A protein and the small-molecule ligand that binds it are described below.
Small molecule (SMILES): CC[C@H](C)[C@@H]1NC(=O)C[C@H](NC(=O)[C@@H](N)CCCNC(N)N)C(=O)NC[C@@H](C(=O)N[C@@H](CCCNC(N)N)C(=O)N[C@@H](CC(C)(C)C)C(=O)N[C@@H](CC(C)(C)C)C(=O)N[C@@H](CCC(N)=O)C(N)=O)NC(=O)[C@H](CC(C)(C)C)NC1=O

Sequence of chain 1.A:
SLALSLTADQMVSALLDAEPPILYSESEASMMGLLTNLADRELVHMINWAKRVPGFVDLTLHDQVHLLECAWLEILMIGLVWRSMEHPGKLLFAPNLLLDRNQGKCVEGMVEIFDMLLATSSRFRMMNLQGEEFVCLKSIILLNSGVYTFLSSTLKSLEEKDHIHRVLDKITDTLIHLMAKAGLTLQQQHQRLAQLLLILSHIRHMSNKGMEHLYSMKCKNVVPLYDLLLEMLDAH

Binding-site contacts:
Ligand atom N contacts residue LEU68 of chain 1.A at 3.9 Å.
Ligand atom N contacts residue GLU238 of chain 1.A at 3.0 Å (salt-bridge).
Ligand atom C contacts residue GLU238 of chain 1.A at 4.0 Å.
Ligand atom O contacts residue GLU238 of chain 1.A at 3.6 Å.
Ligand atom CB contacts residue ILE54 of chain 1.A at 3.6 Å (hydrophobic).
Ligand atom CD1 contacts residue LEU235 of chain 1.A at 4.0 Å (hydrophobic).
Ligand atom C contacts residue ILE54 of chain 1.A at 3.7 Å (hydrophobic).
Ligand atom CAC contacts residue PHE63 of chain 1.A at 4.1 Å (hydrophobic).
Ligand atom CAB contacts residue GLN71 of chain 1.A at 4.1 Å.
Ligand atom N contacts residue GLU238 of chain 1.A at 3.2 Å (salt-bridge).
Ligand atom CA contacts residue LYS58 of chain 1.A at 3.7 Å.
Ligand atom CB contacts residue GLU238 of chain 1.A at 4.2 Å.
Ligand atom CAA contacts residue VAL72 of chain 1.A at 3.4 Å (hydrophobic).
Ligand atom N contacts residue ILE54 of chain 1.A at 3.5 Å.
Ligand atom CAA contacts residue LEU75 of chain 1.A at 3.6 Å (hydrophobic).
Ligand atom CAB contacts residue LEU75 of chain 1.A at 4.1 Å (hydrophobic).
Ligand atom CAB contacts residue MET239 of chain 1.A at 3.6 Å (hydrophobic).
Ligand atom CA contacts residue GLU238 of chain 1.A at 3.7 Å.
Ligand atom C contacts residue LYS58 of chain 1.A at 3.8 Å.
Ligand atom CAC contacts residue GLU76 of chain 1.A at 4.0 Å.
Ligand atom CB contacts residue GLU238 of chain 1.A at 3.1 Å.
Ligand atom CB contacts residue GLU238 of chain 1.A at 3.8 Å.
Ligand atom CAC contacts residue VAL51 of chain 1.A at 3.5 Å (hydrophobic).
Ligand atom CA contacts residue GLU238 of chain 1.A at 4.1 Å.
Ligand atom C contacts residue LEU68 of chain 1.A at 3.8 Å (hydrophobic).
Ligand atom CD1 contacts residue ASP234 of chain 1.A at 4.0 Å.
Ligand atom O contacts residue LYS58 of chain 1.A at 3.1 Å.
Ligand atom CA contacts residue ILE54 of chain 1.A at 3.7 Å (hydrophobic).
Ligand atom CAB contacts residue ILE54 of chain 1.A at 3.4 Å (hydrophobic).
Ligand atom CG contacts residue GLU238 of chain 1.A at 3.8 Å.
Ligand atom CAC contacts residue GLN71 of chain 1.A at 3.3 Å.
Ligand atom CAC contacts residue ILE54 of chain 1.A at 3.6 Å (hydrophobic).
Ligand atom CAA contacts residue GLN71 of chain 1.A at 4.0 Å.
Ligand atom CAC contacts residue LYS58 of chain 1.A at 3.4 Å.
Ligand atom O contacts residue ILE54 of chain 1.A at 4.0 Å.
Ligand atom CAB contacts residue LEU68 of chain 1.A at 3.3 Å (hydrophobic).
Ligand atom CAC contacts residue MET239 of chain 1.A at 3.3 Å (hydrophobic).
Ligand atom CAI contacts residue MET239 of chain 1.A at 4.0 Å (hydrophobic).
Ligand atom O contacts residue LEU68 of chain 1.A at 3.0 Å.
Ligand atom CG2 contacts residue LEU235 of chain 1.A at 3.9 Å (hydrophobic).